Sequence of chain 1.B:
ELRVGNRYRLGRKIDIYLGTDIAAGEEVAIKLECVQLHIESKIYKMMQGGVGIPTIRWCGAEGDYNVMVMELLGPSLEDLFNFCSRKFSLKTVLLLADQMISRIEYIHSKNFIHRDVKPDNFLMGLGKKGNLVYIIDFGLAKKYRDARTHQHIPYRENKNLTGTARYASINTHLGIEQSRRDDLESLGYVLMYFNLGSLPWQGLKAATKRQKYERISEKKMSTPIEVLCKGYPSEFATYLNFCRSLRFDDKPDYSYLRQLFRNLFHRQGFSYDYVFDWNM

The small molecule below binds the protein below.
Small molecule (SMILES): COc1cnc(COc2ccc(F)c(F)c2)cc1-c1cc2c([nH]1)CCNC2=O

Binding-site contacts:
Ligand atom F1 contacts residue ARG15 of chain 1.B at 2.9 Å.
Ligand atom C20 contacts residue GLY88 of chain 1.B at 3.9 Å.
Ligand atom C11 contacts residue ILE25 of chain 1.B at 3.6 Å (hydrophobic).
Ligand atom O2 contacts residue MET84 of chain 1.B at 3.4 Å.
Ligand atom C3 contacts residue GLY88 of chain 1.B at 3.4 Å.
Ligand atom C20 contacts residue LEU87 of chain 1.B at 3.5 Å (hydrophobic).
Ligand atom C12 contacts residue ILE25 of chain 1.B at 3.9 Å (hydrophobic).
Ligand atom C16 contacts residue LEU137 of chain 1.B at 3.7 Å (hydrophobic).
Ligand atom O1 contacts residue ASP151 of chain 1.B at 3.9 Å.
Ligand atom C18 contacts residue LEU87 of chain 1.B at 3.4 Å (hydrophobic).
Ligand atom C10 contacts residue ILE25 of chain 1.B at 3.6 Å (hydrophobic).
Ligand atom C13 contacts residue ILE150 of chain 1.B at 3.7 Å (hydrophobic).
Ligand atom C1 contacts residue ARG15 of chain 1.B at 3.4 Å.
Ligand atom N3 contacts residue ILE150 of chain 1.B at 3.6 Å.
Ligand atom C19 contacts residue LEU137 of chain 1.B at 3.7 Å (hydrophobic).
Ligand atom C14 contacts residue ILE150 of chain 1.B at 3.7 Å (hydrophobic).
Ligand atom F2 contacts residue ARG15 of chain 1.B at 2.6 Å.
Ligand atom C8 contacts residue ILE150 of chain 1.B at 3.9 Å (hydrophobic).
Ligand atom N1 contacts residue LEU86 of chain 1.B at 3.7 Å.
Ligand atom C19 contacts residue LEU87 of chain 1.B at 3.9 Å (hydrophobic).
Ligand atom C18 contacts residue ALA38 of chain 1.B at 3.7 Å (hydrophobic).
Ligand atom C16 contacts residue ILE17 of chain 1.B at 3.6 Å (hydrophobic).
Ligand atom N3 contacts residue ILE17 of chain 1.B at 3.6 Å.
Ligand atom O3 contacts residue ILE17 of chain 1.B at 3.8 Å.
Ligand atom C5 contacts residue ILE17 of chain 1.B at 3.8 Å (hydrophobic).
Ligand atom N2 contacts residue LYS40 of chain 1.B at 3.8 Å.
Ligand atom C7 contacts residue PRO68 of chain 1.B at 3.6 Å (hydrophobic).
Ligand atom C17 contacts residue ALA38 of chain 1.B at 3.8 Å (hydrophobic).
Ligand atom C20 contacts residue LEU86 of chain 1.B at 3.6 Å (hydrophobic).
Ligand atom N2 contacts residue ASP151 of chain 1.B at 3.0 Å (salt-bridge).
Ligand atom C7 contacts residue MET84 of chain 1.B at 3.7 Å (hydrophobic).
Ligand atom C10 contacts residue ASP151 of chain 1.B at 3.9 Å.
Ligand atom N2 contacts residue ILE25 of chain 1.B at 3.2 Å.
Ligand atom O1 contacts residue LYS40 of chain 1.B at 2.8 Å (salt-bridge).
Ligand atom C11 contacts residue ASP151 of chain 1.B at 3.5 Å.
Ligand atom C18 contacts residue GLU85 of chain 1.B at 3.2 Å.
Ligand atom C10 contacts residue LYS40 of chain 1.B at 3.7 Å.
Ligand atom N1 contacts residue LEU87 of chain 1.B at 2.8 Å (h-bond).
Ligand atom C7 contacts residue GLU85 of chain 1.B at 3.7 Å.
Ligand atom C6 contacts residue ARG15 of chain 1.B at 3.2 Å.